Binding-site contacts:
Ligand atom C5 contacts residue HIS42 of chain 1.A at 3.6 Å.
Ligand atom O7 contacts residue TYR85 of chain 1.A at 3.3 Å (h-bond).
Ligand atom C14 contacts residue TRP205 of chain 1.A at 3.2 Å (hydrophobic).
Ligand atom O23 contacts residue CYS209 of chain 1.A at 2.9 Å (h-bond).
Ligand atom C11 contacts residue CYS209 of chain 1.A at 3.4 Å (hydrophobic).
Ligand atom O2 contacts residue GLY206 of chain 1.A at 3.2 Å (h-bond).
Ligand atom CL21 contacts residue TYR218 of chain 1.A at 3.4 Å.
Ligand atom CL21 contacts residue ILE217 of chain 1.A at 3.5 Å.
Ligand atom C32 contacts residue TYR85 of chain 1.A at 3.5 Å (hydrophobic).
Ligand atom O28 contacts residue GLN182 of chain 1.A at 2.5 Å (h-bond).
Ligand atom O8 contacts residue GLN46 of chain 1.A at 2.9 Å (h-bond).
Ligand atom C11 contacts residue CYS181 of chain 1.A at 3.3 Å (hydrophobic).
Ligand atom N39 contacts residue GLU83 of chain 1.A at 3.2 Å (salt-bridge).
Ligand atom C40 contacts residue GLU83 of chain 1.A at 3.0 Å.
Ligand atom N39 contacts residue THR84 of chain 1.A at 3.2 Å (h-bond).
Ligand atom O7 contacts residue HIS42 of chain 1.A at 3.3 Å.
Ligand atom O28 contacts residue CYS181 of chain 1.A at 3.3 Å (h-bond).
Ligand atom C11 contacts residue GLY208 of chain 1.A at 3.4 Å.
Ligand atom C17 contacts residue ALA180 of chain 1.A at 3.5 Å (hydrophobic).
Ligand atom C30 contacts residue THR84 of chain 1.A at 2.7 Å.
Ligand atom C40 contacts residue PHE162 of chain 1.A at 3.3 Å (hydrophobic).
Ligand atom C20 contacts residue ALA180 of chain 1.A at 3.5 Å (hydrophobic).
Ligand atom C4 contacts residue SER204 of chain 1.A at 3.2 Å.
Ligand atom C13 contacts residue TRP205 of chain 1.A at 3.4 Å (hydrophobic).
Ligand atom C9 contacts residue TYR85 of chain 1.A at 3.1 Å (hydrophobic).
Ligand atom O23 contacts residue GLY208 of chain 1.A at 3.1 Å (h-bond).
Ligand atom C33 contacts residue TYR85 of chain 1.A at 3.3 Å (hydrophobic).
Ligand atom S22 contacts residue CYS209 of chain 1.A at 3.5 Å (h-bond).
Ligand atom C18 contacts residue VAL203 of chain 1.A at 3.6 Å (hydrophobic).
Ligand atom O2 contacts residue TRP205 of chain 1.A at 3.1 Å.
Ligand atom C17 contacts residue ASP179 of chain 1.A at 2.9 Å.
Ligand atom C18 contacts residue TRP205 of chain 1.A at 3.2 Å (hydrophobic).
Ligand atom C36 contacts residue TRP205 of chain 1.A at 3.0 Å (hydrophobic).
Ligand atom C41 contacts residue TRP205 of chain 1.A at 3.4 Å (hydrophobic).
Ligand atom C19 contacts residue ALA180 of chain 1.A at 3.2 Å (hydrophobic).
Ligand atom C5 contacts residue SER185 of chain 1.A at 3.5 Å.
Ligand atom C35 contacts residue PHE162 of chain 1.A at 3.3 Å (hydrophobic).
Ligand atom O28 contacts residue CYS209 of chain 1.A at 3.3 Å (h-bond).
Ligand atom C19 contacts residue ASP179 of chain 1.A at 2.6 Å.
Ligand atom C20 contacts residue TRP205 of chain 1.A at 3.3 Å (hydrophobic).

Sequence of chain 1.A:
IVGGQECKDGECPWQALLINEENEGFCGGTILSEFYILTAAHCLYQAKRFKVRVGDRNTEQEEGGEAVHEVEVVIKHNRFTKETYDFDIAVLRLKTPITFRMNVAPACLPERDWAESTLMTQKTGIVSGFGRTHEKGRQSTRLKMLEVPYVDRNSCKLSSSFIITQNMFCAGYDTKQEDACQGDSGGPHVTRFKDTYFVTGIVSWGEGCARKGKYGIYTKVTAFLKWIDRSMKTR

The protein below binds the small molecule below.
Small molecule (SMILES): O=C([C@H](CNS(=O)(=O)c1ccc2cc(Cl)ccc2c1)NCC1CCN(c2ccncc2)CC1)N1CCS(=O)(=O)CC1